Binding-site contacts:
Ligand atom O3 contacts residue ASP66 of chain 1.D at 3.5 Å (salt-bridge).
Ligand atom O6 contacts residue GLU154 of chain 1.D at 3.0 Å (salt-bridge).
Ligand atom O6 contacts residue TYR156 of chain 1.D at 3.2 Å (h-bond).
Ligand atom O4 contacts residue ASN13 of chain 1.D at 3.9 Å.
Ligand atom C2 contacts residue ALA64 of chain 1.D at 3.4 Å (hydrophobic).
Ligand atom O5 contacts residue GLU154 of chain 1.D at 3.8 Å.
Ligand atom C3 contacts residue ALA64 of chain 1.D at 3.9 Å (hydrophobic).
Ligand atom O3 contacts residue LYS16 of chain 1.D at 3.7 Å.
Ligand atom C5 contacts residue TRP341 of chain 1.C at 3.6 Å (hydrophobic).
Ligand atom C2 contacts residue TRP63 of chain 1.D at 3.9 Å (hydrophobic).
Ligand atom O6 contacts residue TRP341 of chain 1.C at 3.9 Å.
Ligand atom O1 contacts residue ARG345 of chain 1.C at 2.6 Å (salt-bridge).
Ligand atom O4 contacts residue LYS16 of chain 1.D at 3.0 Å (salt-bridge).
Ligand atom O2 contacts residue ALA64 of chain 1.D at 3.2 Å.
Ligand atom O5 contacts residue TRP341 of chain 1.C at 3.5 Å.
Ligand atom O4 contacts residue ASP15 of chain 1.D at 3.2 Å (salt-bridge).
Ligand atom C3 contacts residue TRP63 of chain 1.D at 3.6 Å (hydrophobic).
Ligand atom C1 contacts residue GLU154 of chain 1.D at 3.7 Å.
Ligand atom O3 contacts residue ARG67 of chain 1.D at 3.6 Å.
Ligand atom C2 contacts residue ARG67 of chain 1.D at 3.4 Å.
Ligand atom C1 contacts residue ARG345 of chain 1.C at 3.1 Å.
Ligand atom C3 contacts residue ASP66 of chain 1.D at 3.8 Å.
Ligand atom O6 contacts residue PRO155 of chain 1.D at 2.9 Å.
Ligand atom O5 contacts residue TYR156 of chain 1.D at 3.5 Å.
Ligand atom C3 contacts residue GLU112 of chain 1.D at 3.9 Å.
Ligand atom O2 contacts residue TYR156 of chain 1.D at 3.4 Å.
Ligand atom O3 contacts residue ALA64 of chain 1.D at 3.5 Å (h-bond).
Ligand atom C1 contacts residue ARG67 of chain 1.D at 3.8 Å.
Ligand atom O3 contacts residue GLU112 of chain 1.D at 4.0 Å.
Ligand atom O2 contacts residue GLU45 of chain 1.D at 3.3 Å.
Ligand atom O2 contacts residue MET331 of chain 1.C at 3.7 Å.
Ligand atom O6 contacts residue PHE157 of chain 1.D at 3.5 Å.
Ligand atom C2 contacts residue GLU45 of chain 1.D at 4.0 Å.
Ligand atom O2 contacts residue ARG67 of chain 1.D at 2.0 Å (salt-bridge).
Ligand atom O5 contacts residue ARG345 of chain 1.C at 3.5 Å (salt-bridge).
Ligand atom C6 contacts residue TYR156 of chain 1.D at 2.9 Å (hydrophobic).
Ligand atom C6 contacts residue TRP341 of chain 1.C at 3.8 Å (hydrophobic).
Ligand atom O4 contacts residue TYR156 of chain 1.D at 3.8 Å.
Ligand atom O1 contacts residue ARG67 of chain 1.D at 3.1 Å (salt-bridge).
Ligand atom O3 contacts residue TRP63 of chain 1.D at 2.3 Å (h-bond).

Sequence of chain 1.D:
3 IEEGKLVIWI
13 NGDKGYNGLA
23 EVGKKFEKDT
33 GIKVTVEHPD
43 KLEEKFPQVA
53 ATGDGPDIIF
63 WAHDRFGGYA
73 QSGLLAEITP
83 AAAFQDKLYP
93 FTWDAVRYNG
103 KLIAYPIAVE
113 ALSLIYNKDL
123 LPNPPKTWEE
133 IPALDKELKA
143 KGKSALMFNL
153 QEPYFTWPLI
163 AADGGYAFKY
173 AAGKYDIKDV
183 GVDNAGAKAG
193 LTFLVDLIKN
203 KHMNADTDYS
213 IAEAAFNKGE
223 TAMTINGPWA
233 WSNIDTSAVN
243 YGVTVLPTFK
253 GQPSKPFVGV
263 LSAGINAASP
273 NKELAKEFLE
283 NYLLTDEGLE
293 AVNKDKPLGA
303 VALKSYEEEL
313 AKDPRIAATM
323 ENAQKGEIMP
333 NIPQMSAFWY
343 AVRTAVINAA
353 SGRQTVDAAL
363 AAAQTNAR

Sequence of chain 1.C:
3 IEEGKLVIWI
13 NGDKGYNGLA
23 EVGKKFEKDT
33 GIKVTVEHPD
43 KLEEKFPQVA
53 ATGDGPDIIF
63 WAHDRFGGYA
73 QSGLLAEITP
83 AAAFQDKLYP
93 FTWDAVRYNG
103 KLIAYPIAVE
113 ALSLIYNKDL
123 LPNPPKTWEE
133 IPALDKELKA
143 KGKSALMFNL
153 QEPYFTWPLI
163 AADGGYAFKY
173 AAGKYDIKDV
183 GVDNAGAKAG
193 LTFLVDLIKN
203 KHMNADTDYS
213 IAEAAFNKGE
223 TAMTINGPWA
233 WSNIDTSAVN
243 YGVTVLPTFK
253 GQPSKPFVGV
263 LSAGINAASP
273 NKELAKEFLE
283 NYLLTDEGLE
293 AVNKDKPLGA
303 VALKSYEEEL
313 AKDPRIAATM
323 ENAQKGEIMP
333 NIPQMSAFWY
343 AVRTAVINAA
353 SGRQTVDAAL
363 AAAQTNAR

The protein below binds the small molecule below.
Small molecule (SMILES): OC[C@H]1O[C@H](O[C@H]2[C@H](O)[C@@H](O)[C@@H](O)O[C@@H]2CO)[C@H](O)[C@@H](O)[C@@H]1O